Binding-site contacts:
Ligand atom O7 contacts residue ASN359 of chain 1.C at 3.6 Å.
Ligand atom C8 contacts residue GLY324 of chain 1.C at 4.1 Å.
Ligand atom C7 contacts residue GLY324 of chain 1.C at 4.0 Å.
Ligand atom C1 contacts residue SER323 of chain 1.C at 4.0 Å.
Ligand atom C3 contacts residue ASN359 of chain 1.C at 3.8 Å.
Ligand atom C7 contacts residue THR325 of chain 1.C at 3.8 Å.
Ligand atom C8 contacts residue GLU326 of chain 1.C at 4.2 Å.
Ligand atom C4 contacts residue ASN359 of chain 1.C at 4.2 Å.
Ligand atom C2 contacts residue ASN359 of chain 1.C at 2.5 Å.
Ligand atom N2 contacts residue GLY324 of chain 1.C at 3.1 Å (h-bond).
Ligand atom O5 contacts residue ASN359 of chain 1.C at 2.3 Å (h-bond).
Ligand atom C2 contacts residue GLY324 of chain 1.C at 3.7 Å.
Ligand atom C3 contacts residue GLY324 of chain 1.C at 3.9 Å.
Ligand atom O5 contacts residue SER323 of chain 1.C at 4.3 Å.
Ligand atom C7 contacts residue ASN359 of chain 1.C at 3.5 Å.
Ligand atom N2 contacts residue ASN359 of chain 1.C at 2.9 Å (h-bond).
Ligand atom C5 contacts residue ASN359 of chain 1.C at 3.6 Å.
Ligand atom C1 contacts residue GLY324 of chain 1.C at 3.7 Å.
Ligand atom C1 contacts residue ASN359 of chain 1.C at 1.4 Å.
Ligand atom O3 contacts residue THR325 of chain 1.C at 4.3 Å.
Ligand atom C8 contacts residue THR325 of chain 1.C at 3.2 Å.
Ligand atom C8 contacts residue THR358 of chain 1.C at 3.7 Å.
Ligand atom N2 contacts residue THR325 of chain 1.C at 3.7 Å.
Ligand atom C8 contacts residue SER327 of chain 1.C at 4.0 Å.

The protein below binds the small molecule below.
Small molecule (SMILES): CC(=O)N[C@@H]1[C@@H](O)[C@H](O)[C@@H](CO)O[C@H]1O

Sequence of chain 1.C:
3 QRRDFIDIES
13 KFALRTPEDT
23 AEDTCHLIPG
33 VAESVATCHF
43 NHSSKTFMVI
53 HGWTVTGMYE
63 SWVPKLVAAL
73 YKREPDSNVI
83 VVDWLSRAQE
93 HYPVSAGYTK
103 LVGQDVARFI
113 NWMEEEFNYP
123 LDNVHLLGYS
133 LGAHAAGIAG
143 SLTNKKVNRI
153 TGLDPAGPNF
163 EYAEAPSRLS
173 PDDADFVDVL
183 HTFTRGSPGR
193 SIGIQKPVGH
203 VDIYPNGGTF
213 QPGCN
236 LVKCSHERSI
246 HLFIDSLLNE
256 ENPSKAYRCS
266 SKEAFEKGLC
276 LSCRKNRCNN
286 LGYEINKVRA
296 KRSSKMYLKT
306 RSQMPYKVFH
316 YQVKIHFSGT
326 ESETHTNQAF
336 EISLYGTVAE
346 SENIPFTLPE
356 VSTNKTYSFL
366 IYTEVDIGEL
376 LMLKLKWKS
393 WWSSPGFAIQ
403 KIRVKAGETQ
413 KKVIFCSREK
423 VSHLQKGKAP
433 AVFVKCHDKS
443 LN